Sequence of chain 1.Q:
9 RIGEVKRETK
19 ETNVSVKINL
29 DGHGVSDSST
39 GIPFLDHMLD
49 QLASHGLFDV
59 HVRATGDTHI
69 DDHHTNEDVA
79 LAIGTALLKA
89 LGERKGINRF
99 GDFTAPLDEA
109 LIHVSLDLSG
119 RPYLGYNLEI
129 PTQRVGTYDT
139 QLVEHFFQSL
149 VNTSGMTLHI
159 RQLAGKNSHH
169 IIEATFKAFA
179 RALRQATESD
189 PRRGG

Sequence of chain 1.B:
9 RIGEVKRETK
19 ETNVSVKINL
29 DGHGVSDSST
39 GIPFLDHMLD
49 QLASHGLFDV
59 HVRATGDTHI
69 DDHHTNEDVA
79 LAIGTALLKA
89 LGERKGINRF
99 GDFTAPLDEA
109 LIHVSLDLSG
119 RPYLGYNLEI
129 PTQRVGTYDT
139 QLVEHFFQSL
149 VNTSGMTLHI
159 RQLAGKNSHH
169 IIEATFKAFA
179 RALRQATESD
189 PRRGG

Binding-site contacts:
Ligand atom N2 contacts residue HIS72 of chain 1.K at 3.9 Å.
Ligand atom O10 contacts residue LYS175 of chain 1.Q at 2.7 Å (salt-bridge).
Ligand atom C5 contacts residue HIS167 of chain 1.Q at 3.4 Å.
Ligand atom C5 contacts residue LEU105 of chain 1.Q at 3.9 Å (hydrophobic).
Ligand atom C5 contacts residue GLU75 of chain 1.K at 3.7 Å.
Ligand atom N2 contacts residue MN1 of chain 1.VB at 3.4 Å.
Ligand atom N1 contacts residue HIS71 of chain 1.K at 4.0 Å.
Ligand atom O10 contacts residue ARG97 of chain 1.B at 3.6 Å (salt-bridge).
Ligand atom C7 contacts residue MN1 of chain 1.VB at 4.0 Å.
Ligand atom N1 contacts residue MN1 of chain 1.VB at 2.6 Å.
Ligand atom O13 contacts residue GLN49 of chain 1.Q at 4.0 Å.
Ligand atom C6 contacts residue HIS72 of chain 1.K at 3.6 Å.
Ligand atom N1 contacts residue HIS72 of chain 1.K at 3.8 Å.
Ligand atom N2 contacts residue GLU75 of chain 1.K at 3.9 Å.
Ligand atom P9 contacts residue ARG97 of chain 1.B at 3.8 Å.
Ligand atom N4 contacts residue HIS168 of chain 1.Q at 3.3 Å (h-bond).
Ligand atom C3 contacts residue MN1 of chain 1.EB at 3.7 Å.
Ligand atom O13 contacts residue GLU171 of chain 1.Q at 2.4 Å (salt-bridge).
Ligand atom O11 contacts residue ARG97 of chain 1.B at 3.3 Å (salt-bridge).
Ligand atom O13 contacts residue MN1 of chain 1.VB at 3.5 Å.
Ligand atom N1 contacts residue GLU171 of chain 1.Q at 2.7 Å (salt-bridge).
Ligand atom C5 contacts residue HIS71 of chain 1.K at 3.2 Å.
Ligand atom N1 contacts residue HIS167 of chain 1.Q at 3.5 Å (h-bond).
Ligand atom O12 contacts residue ARG119 of chain 1.B at 3.5 Å (salt-bridge).
Ligand atom C3 contacts residue GLU75 of chain 1.K at 2.7 Å.
Ligand atom C5 contacts residue HIS168 of chain 1.Q at 3.4 Å.
Ligand atom N2 contacts residue GLU171 of chain 1.Q at 3.9 Å.
Ligand atom O13 contacts residue HIS45 of chain 1.Q at 4.0 Å.
Ligand atom C5 contacts residue MN1 of chain 1.VB at 3.7 Å.
Ligand atom O10 contacts residue ARG119 of chain 1.B at 3.6 Å.
Ligand atom N4 contacts residue HIS71 of chain 1.K at 2.8 Å (h-bond).
Ligand atom C5 contacts residue MN1 of chain 1.EB at 3.7 Å.
Ligand atom C6 contacts residue MN1 of chain 1.VB at 3.3 Å.
Ligand atom P9 contacts residue LYS175 of chain 1.Q at 4.1 Å.
Ligand atom C3 contacts residue HIS71 of chain 1.K at 3.9 Å.
Ligand atom O12 contacts residue ARG97 of chain 1.B at 3.9 Å.
Ligand atom C5 contacts residue GLU171 of chain 1.Q at 3.5 Å.
Ligand atom N4 contacts residue MN1 of chain 1.EB at 2.7 Å.
Ligand atom N4 contacts residue GLU75 of chain 1.K at 2.5 Å (salt-bridge).
Ligand atom C7 contacts residue GLU171 of chain 1.Q at 3.5 Å.

Sequence of chain 1.K:
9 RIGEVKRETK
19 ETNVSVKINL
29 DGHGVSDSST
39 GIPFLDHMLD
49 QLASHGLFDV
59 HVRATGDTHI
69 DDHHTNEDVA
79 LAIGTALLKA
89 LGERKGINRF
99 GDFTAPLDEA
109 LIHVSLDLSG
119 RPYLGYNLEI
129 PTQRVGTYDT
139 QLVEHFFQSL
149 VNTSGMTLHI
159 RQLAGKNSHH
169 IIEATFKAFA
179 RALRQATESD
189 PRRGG

The protein below binds the small molecule below.
Small molecule (SMILES): O=P(O)(O)C[C@H](O)Cn1cncn1